This small molecule binds to this protein.
Small molecule (SMILES): CC(C)C[C@H](NC(=O)[C@@H](N)CC(N)=O)C(=O)N[C@@H](Cc1ccc(OP(=O)(O)O)cc1)C(=O)N[C@@H](Cc1ccc(OP(=O)(O)O)cc1)C(=O)N[C@H](C=O)CC1=c2ccccc2=NC1

Sequence of chain 1.A:
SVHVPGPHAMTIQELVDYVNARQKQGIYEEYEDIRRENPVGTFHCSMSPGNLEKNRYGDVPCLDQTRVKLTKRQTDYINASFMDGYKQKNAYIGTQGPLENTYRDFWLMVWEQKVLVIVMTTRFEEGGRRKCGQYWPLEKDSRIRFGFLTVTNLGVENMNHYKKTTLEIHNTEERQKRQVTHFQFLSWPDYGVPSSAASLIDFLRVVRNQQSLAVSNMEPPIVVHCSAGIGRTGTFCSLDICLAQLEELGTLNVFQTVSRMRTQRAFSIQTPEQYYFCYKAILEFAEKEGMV

Binding-site contacts:
Ligand atom N contacts residue TYR58 of chain 1.A at 3.3 Å.
Ligand atom CG contacts residue ARG135 of chain 1.A at 3.3 Å.
Ligand atom O contacts residue TYR58 of chain 1.A at 3.4 Å.
Ligand atom O2P contacts residue GLY59 of chain 1.A at 3.5 Å.
Ligand atom CD1 contacts residue TYR196 of chain 1.A at 3.6 Å (hydrophobic).
Ligand atom O contacts residue TYR196 of chain 1.A at 2.5 Å (h-bond).
Ligand atom CB contacts residue TYR58 of chain 1.A at 2.9 Å (hydrophobic).
Ligand atom CG contacts residue ARG57 of chain 1.A at 3.4 Å.
Ligand atom N contacts residue ARG57 of chain 1.A at 2.7 Å (salt-bridge).
Ligand atom C contacts residue TYR58 of chain 1.A at 3.5 Å (hydrophobic).
Ligand atom OD1 contacts residue ARG57 of chain 1.A at 3.1 Å (salt-bridge).
Ligand atom ND2 contacts residue TYR58 of chain 1.A at 3.0 Å (h-bond).
Ligand atom ND2 contacts residue ARG135 of chain 1.A at 2.7 Å (salt-bridge).
Ligand atom O3P contacts residue ARG246 of chain 1.A at 2.7 Å (salt-bridge).
Ligand atom O3P contacts residue CYS240 of chain 1.A at 3.5 Å.
Ligand atom C contacts residue TYR196 of chain 1.A at 3.5 Å (hydrophobic).
Ligand atom O1P contacts residue SER241 of chain 1.A at 2.8 Å (h-bond).
Ligand atom CH2 contacts residue ILE244 of chain 1.A at 3.5 Å (hydrophobic).
Ligand atom O contacts residue GLY59 of chain 1.A at 2.9 Å (h-bond).
Ligand atom CE2 contacts residue GLN284 of chain 1.A at 3.5 Å.
Ligand atom CA contacts residue ASP60 of chain 1.A at 3.5 Å.
Ligand atom O2P contacts residue GLY243 of chain 1.A at 3.3 Å (h-bond).
Ligand atom CB contacts residue ASP60 of chain 1.A at 3.6 Å.
Ligand atom CB contacts residue VAL61 of chain 1.A at 3.6 Å (hydrophobic).
Ligand atom O1P contacts residue ALA242 of chain 1.A at 2.9 Å (h-bond).
Ligand atom O1P contacts residue ARG246 of chain 1.A at 2.9 Å (salt-bridge).
Ligand atom N contacts residue ASP60 of chain 1.A at 3.1 Å (salt-bridge).
Ligand atom CE3 contacts residue ASP60 of chain 1.A at 3.0 Å.
Ligand atom CD1 contacts residue GLN284 of chain 1.A at 3.6 Å.
Ligand atom ND2 contacts residue ARG57 of chain 1.A at 3.0 Å (salt-bridge).
Ligand atom CE2 contacts residue ALA242 of chain 1.A at 3.6 Å (hydrophobic).
Ligand atom O1P contacts residue CYS240 of chain 1.A at 3.3 Å.
Ligand atom CZ3 contacts residue ASP60 of chain 1.A at 3.4 Å.
Ligand atom O2P contacts residue ILE244 of chain 1.A at 2.9 Å (h-bond).
Ligand atom O2P contacts residue GLY245 of chain 1.A at 2.7 Å (h-bond).
Ligand atom NE1 contacts residue GLN284 of chain 1.A at 3.5 Å (h-bond).
Ligand atom O2P contacts residue ALA242 of chain 1.A at 3.5 Å.
Ligand atom CD2 contacts residue ALA242 of chain 1.A at 3.5 Å (hydrophobic).
Ligand atom CD1 contacts residue TYR58 of chain 1.A at 3.6 Å (hydrophobic).
Ligand atom N contacts residue ASP60 of chain 1.A at 2.9 Å (salt-bridge).